Sequence of chain 1.A:
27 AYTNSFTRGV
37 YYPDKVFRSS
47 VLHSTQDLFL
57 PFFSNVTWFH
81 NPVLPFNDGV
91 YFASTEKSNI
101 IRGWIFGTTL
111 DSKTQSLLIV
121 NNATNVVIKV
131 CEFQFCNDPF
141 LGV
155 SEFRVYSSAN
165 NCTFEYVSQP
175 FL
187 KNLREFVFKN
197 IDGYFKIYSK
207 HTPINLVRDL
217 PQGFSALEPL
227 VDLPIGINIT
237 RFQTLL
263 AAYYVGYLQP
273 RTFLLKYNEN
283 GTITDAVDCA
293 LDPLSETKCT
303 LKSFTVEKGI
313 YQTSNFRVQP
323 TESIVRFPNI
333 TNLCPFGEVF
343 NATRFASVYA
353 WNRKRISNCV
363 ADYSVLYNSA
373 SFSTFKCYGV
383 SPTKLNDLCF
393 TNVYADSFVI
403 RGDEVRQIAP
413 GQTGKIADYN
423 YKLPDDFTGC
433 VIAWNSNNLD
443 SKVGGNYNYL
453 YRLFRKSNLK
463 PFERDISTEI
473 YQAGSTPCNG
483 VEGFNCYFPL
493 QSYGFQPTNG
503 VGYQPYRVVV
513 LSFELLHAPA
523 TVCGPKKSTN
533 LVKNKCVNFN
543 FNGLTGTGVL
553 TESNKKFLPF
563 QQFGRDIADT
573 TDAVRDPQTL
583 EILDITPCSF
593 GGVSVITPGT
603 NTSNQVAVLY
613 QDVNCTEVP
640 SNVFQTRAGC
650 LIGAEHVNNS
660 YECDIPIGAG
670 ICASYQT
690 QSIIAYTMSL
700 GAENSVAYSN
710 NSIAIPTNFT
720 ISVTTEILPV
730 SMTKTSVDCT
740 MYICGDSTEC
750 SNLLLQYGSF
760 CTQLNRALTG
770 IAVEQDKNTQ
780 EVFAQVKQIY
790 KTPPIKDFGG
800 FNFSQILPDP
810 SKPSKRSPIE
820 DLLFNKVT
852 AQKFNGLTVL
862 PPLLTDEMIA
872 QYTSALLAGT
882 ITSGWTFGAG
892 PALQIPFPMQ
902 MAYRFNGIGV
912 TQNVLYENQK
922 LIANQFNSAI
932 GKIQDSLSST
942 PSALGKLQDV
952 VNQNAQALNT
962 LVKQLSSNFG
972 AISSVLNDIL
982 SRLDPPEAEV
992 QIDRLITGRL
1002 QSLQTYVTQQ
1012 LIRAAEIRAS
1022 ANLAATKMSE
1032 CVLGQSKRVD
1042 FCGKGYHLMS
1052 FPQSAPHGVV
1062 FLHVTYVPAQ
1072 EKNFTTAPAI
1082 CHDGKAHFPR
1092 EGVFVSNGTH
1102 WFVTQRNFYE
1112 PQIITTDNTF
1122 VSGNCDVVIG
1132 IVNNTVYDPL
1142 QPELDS

A protein and the small-molecule ligand that binds it are described below.
Small molecule (SMILES): CC(=O)N[C@@H]1[C@@H](O)[C@H](O)[C@@H](CO)O[C@H]1O

Binding-site contacts:
Ligand atom O6 contacts residue ASN603 of chain 1.A at 4.3 Å.
Ligand atom O7 contacts residue ASN603 of chain 1.A at 3.5 Å.
Ligand atom C7 contacts residue THR604 of chain 1.A at 3.6 Å.
Ligand atom O7 contacts residue THR604 of chain 1.A at 3.4 Å (h-bond).
Ligand atom C3 contacts residue THR604 of chain 1.A at 3.8 Å.
Ligand atom C5 contacts residue ASN603 of chain 1.A at 3.1 Å.
Ligand atom C6 contacts residue ASN603 of chain 1.A at 3.1 Å.
Ligand atom C1 contacts residue ASN603 of chain 1.A at 1.4 Å.
Ligand atom C7 contacts residue PRO600 of chain 1.A at 4.0 Å (hydrophobic).
Ligand atom C3 contacts residue ASN603 of chain 1.A at 3.0 Å.
Ligand atom O7 contacts residue GLY601 of chain 1.A at 3.7 Å.
Ligand atom C8 contacts residue LYS310 of chain 1.A at 3.7 Å.
Ligand atom C8 contacts residue PRO600 of chain 1.A at 4.0 Å (hydrophobic).
Ligand atom O5 contacts residue ASN603 of chain 1.A at 2.4 Å (h-bond).
Ligand atom N2 contacts residue THR604 of chain 1.A at 3.5 Å (h-bond).
Ligand atom C2 contacts residue THR604 of chain 1.A at 3.3 Å.
Ligand atom N2 contacts residue ASN603 of chain 1.A at 3.7 Å.
Ligand atom C7 contacts residue ASN603 of chain 1.A at 4.3 Å.
Ligand atom C4 contacts residue ASN603 of chain 1.A at 3.7 Å.
Ligand atom O7 contacts residue PRO600 of chain 1.A at 3.6 Å.
Ligand atom O3 contacts residue THR604 of chain 1.A at 4.2 Å.
Ligand atom O3 contacts residue ASN603 of chain 1.A at 2.7 Å (h-bond).
Ligand atom C2 contacts residue ASN603 of chain 1.A at 2.5 Å.